A small-molecule ligand and the protein it binds are described below.
Small molecule (SMILES): CC(=O)N[C@H]1[C@H](O[C@H]2[C@H](O)[C@@H](NC(C)=O)CO[C@@H]2CO)O[C@H](CO)[C@@H](O)[C@@H]1O

Sequence of chain 1.C:
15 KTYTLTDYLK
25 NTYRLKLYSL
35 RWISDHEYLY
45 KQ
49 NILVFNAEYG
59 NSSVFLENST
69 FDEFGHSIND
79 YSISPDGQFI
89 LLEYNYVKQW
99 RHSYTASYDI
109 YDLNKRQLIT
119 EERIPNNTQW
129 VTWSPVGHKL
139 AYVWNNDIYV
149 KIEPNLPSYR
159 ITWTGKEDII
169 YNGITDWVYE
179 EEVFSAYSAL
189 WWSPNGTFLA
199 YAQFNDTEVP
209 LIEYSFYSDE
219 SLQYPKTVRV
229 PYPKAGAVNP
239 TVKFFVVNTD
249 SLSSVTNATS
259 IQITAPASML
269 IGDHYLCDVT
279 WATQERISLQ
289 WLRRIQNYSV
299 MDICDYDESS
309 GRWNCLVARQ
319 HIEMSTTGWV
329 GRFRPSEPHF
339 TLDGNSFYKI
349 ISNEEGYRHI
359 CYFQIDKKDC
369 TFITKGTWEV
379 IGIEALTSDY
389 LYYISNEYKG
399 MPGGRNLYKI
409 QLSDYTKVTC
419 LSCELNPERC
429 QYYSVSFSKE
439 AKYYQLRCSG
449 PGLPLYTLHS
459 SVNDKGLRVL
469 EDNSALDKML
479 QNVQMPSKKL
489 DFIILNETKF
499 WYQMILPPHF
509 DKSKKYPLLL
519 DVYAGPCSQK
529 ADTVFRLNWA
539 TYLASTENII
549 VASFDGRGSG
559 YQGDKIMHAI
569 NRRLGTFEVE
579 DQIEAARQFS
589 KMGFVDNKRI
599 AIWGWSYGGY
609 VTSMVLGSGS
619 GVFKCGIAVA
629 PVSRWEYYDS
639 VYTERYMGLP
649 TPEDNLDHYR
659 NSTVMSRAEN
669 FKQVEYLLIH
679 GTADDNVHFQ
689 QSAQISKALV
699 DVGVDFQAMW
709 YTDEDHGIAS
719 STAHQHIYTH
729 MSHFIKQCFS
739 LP

Binding-site contacts:
Ligand atom O5 contacts residue THR205 of chain 1.C at 3.6 Å.
Ligand atom N2 contacts residue ASN203 of chain 1.C at 3.0 Å (h-bond).
Ligand atom C4 contacts residue ASN203 of chain 1.C at 4.2 Å.
Ligand atom C2 contacts residue ASN203 of chain 1.C at 2.5 Å.
Ligand atom C7 contacts residue ASN203 of chain 1.C at 3.5 Å.
Ligand atom O7 contacts residue LYS241 of chain 1.C at 4.0 Å.
Ligand atom C7 contacts residue ILE168 of chain 1.C at 3.8 Å (hydrophobic).
Ligand atom O6 contacts residue GLU206 of chain 1.C at 4.0 Å.
Ligand atom C1 contacts residue ASN203 of chain 1.C at 1.4 Å.
Ligand atom C7 contacts residue GLU206 of chain 1.C at 4.5 Å.
Ligand atom C8 contacts residue ILE168 of chain 1.C at 3.7 Å (hydrophobic).
Ligand atom C6 contacts residue THR205 of chain 1.C at 3.8 Å.
Ligand atom C8 contacts residue GLU206 of chain 1.C at 3.4 Å.
Ligand atom N2 contacts residue ILE168 of chain 1.C at 3.8 Å.
Ligand atom C1 contacts residue ILE168 of chain 1.C at 4.1 Å (hydrophobic).
Ligand atom O7 contacts residue ASN203 of chain 1.C at 3.5 Å (h-bond).
Ligand atom C7 contacts residue GLN201 of chain 1.C at 4.4 Å.
Ligand atom O7 contacts residue GLN201 of chain 1.C at 3.7 Å.
Ligand atom C5 contacts residue ASN203 of chain 1.C at 3.6 Å.
Ligand atom O5 contacts residue ASN203 of chain 1.C at 2.4 Å (h-bond).
Ligand atom C8 contacts residue THR162 of chain 1.C at 4.3 Å.
Ligand atom O7 contacts residue ILE168 of chain 1.C at 4.5 Å.
Ligand atom O7 contacts residue THR205 of chain 1.C at 4.3 Å.
Ligand atom C1 contacts residue THR205 of chain 1.C at 3.6 Å.
Ligand atom C3 contacts residue ASN203 of chain 1.C at 3.9 Å.
Ligand atom C5 contacts residue THR205 of chain 1.C at 3.5 Å.
Ligand atom C6 contacts residue GLU206 of chain 1.C at 4.3 Å.